The small molecule below binds the protein below.
Small molecule (SMILES): O=C(O)CO

Sequence of chain 1.A:
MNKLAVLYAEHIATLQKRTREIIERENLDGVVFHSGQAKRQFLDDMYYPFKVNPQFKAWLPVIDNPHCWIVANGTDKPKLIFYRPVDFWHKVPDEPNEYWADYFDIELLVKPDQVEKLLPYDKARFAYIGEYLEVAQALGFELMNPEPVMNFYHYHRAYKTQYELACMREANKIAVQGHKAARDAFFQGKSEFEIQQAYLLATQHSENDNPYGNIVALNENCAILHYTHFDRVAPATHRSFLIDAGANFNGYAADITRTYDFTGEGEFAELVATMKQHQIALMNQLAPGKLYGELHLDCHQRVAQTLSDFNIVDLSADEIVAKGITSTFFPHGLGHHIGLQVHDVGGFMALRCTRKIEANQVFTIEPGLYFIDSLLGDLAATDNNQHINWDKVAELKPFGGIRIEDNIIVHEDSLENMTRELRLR

Binding-site contacts:
Ligand atom OXT contacts residue HIS336 of chain 1.A at 3.7 Å.
Ligand atom C contacts residue HIS336 of chain 1.A at 4.5 Å.
Ligand atom CA contacts residue TYR212 of chain 1.A at 4.5 Å (hydrophobic).
Ligand atom OXT contacts residue HIS343 of chain 1.A at 3.2 Å (h-bond).
Ligand atom O2 contacts residue TYR212 of chain 1.A at 3.3 Å.
Ligand atom O contacts residue ASP255 of chain 1.A at 3.4 Å (salt-bridge).
Ligand atom C contacts residue HIS343 of chain 1.A at 4.2 Å.
Ligand atom C contacts residue MN1 of chain 1.E at 2.8 Å.
Ligand atom C contacts residue ASP255 of chain 1.A at 3.6 Å.
Ligand atom O contacts residue GLU381 of chain 1.A at 2.8 Å (salt-bridge).
Ligand atom O2 contacts residue VAL342 of chain 1.A at 4.3 Å.
Ligand atom O2 contacts residue MN1 of chain 1.E at 2.8 Å.
Ligand atom O contacts residue ARG418 of chain 1.A at 4.5 Å.
Ligand atom OXT contacts residue MN1 of chain 1.E at 3.9 Å.
Ligand atom C contacts residue MN1 of chain 1.D at 2.7 Å.
Ligand atom O contacts residue MN1 of chain 1.D at 2.4 Å.
Ligand atom OXT contacts residue GLU381 of chain 1.A at 3.8 Å.
Ligand atom C contacts residue GLU381 of chain 1.A at 3.6 Å.
Ligand atom OXT contacts residue MN1 of chain 1.D at 2.5 Å.
Ligand atom OXT contacts residue GLU420 of chain 1.A at 4.4 Å.
Ligand atom CA contacts residue ASP255 of chain 1.A at 4.1 Å.
Ligand atom OXT contacts residue ASP255 of chain 1.A at 3.9 Å.
Ligand atom CA contacts residue ASP244 of chain 1.A at 3.6 Å.
Ligand atom C contacts residue GLU420 of chain 1.A at 4.1 Å.
Ligand atom C contacts residue ASP244 of chain 1.A at 3.7 Å.
Ligand atom CA contacts residue MN1 of chain 1.D at 3.9 Å.
Ligand atom O2 contacts residue ASP244 of chain 1.A at 3.8 Å.
Ligand atom O2 contacts residue ASP255 of chain 1.A at 3.2 Å (salt-bridge).
Ligand atom O contacts residue ASP244 of chain 1.A at 3.1 Å (salt-bridge).
Ligand atom CA contacts residue MN1 of chain 1.E at 3.1 Å.
Ligand atom O contacts residue GLU420 of chain 1.A at 3.1 Å (salt-bridge).
Ligand atom O2 contacts residue MN1 of chain 1.D at 4.0 Å.
Ligand atom O contacts residue MN1 of chain 1.E at 1.9 Å.